Binding-site contacts:
Ligand atom C2 contacts residue ASN287 of chain 1.E at 2.5 Å.
Ligand atom C1 contacts residue ASN287 of chain 1.E at 1.4 Å.
Ligand atom N2 contacts residue ASN287 of chain 1.E at 2.9 Å (h-bond).
Ligand atom C5 contacts residue ASN287 of chain 1.E at 3.7 Å.
Ligand atom C7 contacts residue ASN287 of chain 1.E at 3.4 Å.
Ligand atom C4 contacts residue ASN287 of chain 1.E at 4.3 Å.
Ligand atom C8 contacts residue ASP276 of chain 1.E at 3.5 Å.
Ligand atom C3 contacts residue ASN287 of chain 1.E at 3.8 Å.
Ligand atom O7 contacts residue ASN287 of chain 1.E at 3.4 Å (h-bond).
Ligand atom O5 contacts residue ASN287 of chain 1.E at 2.4 Å (h-bond).

The small molecule below binds the protein below.
Small molecule (SMILES): CC(=O)N[C@H]1[C@H](O[C@H]2[C@H](O)[C@@H](NC(C)=O)CO[C@@H]2CO)O[C@H](CO)[C@@H](O)[C@@H]1O

Sequence of chain 1.E:
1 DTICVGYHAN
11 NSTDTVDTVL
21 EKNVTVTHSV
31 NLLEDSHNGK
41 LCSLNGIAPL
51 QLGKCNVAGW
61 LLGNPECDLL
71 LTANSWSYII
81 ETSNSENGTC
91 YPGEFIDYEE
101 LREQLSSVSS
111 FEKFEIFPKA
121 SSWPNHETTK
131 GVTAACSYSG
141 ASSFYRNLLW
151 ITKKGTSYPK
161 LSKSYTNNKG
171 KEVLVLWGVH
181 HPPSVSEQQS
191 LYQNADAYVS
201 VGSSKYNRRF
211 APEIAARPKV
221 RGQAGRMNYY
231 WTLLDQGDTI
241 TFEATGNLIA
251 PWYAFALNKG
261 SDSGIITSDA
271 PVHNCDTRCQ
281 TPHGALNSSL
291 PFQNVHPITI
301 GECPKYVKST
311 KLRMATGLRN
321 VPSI